Binding-site contacts:
Ligand atom C7 contacts residue PRO105 of chain 1.D at 3.9 Å (hydrophobic).
Ligand atom C4 contacts residue ASN107 of chain 1.D at 4.2 Å.
Ligand atom C2 contacts residue ASN107 of chain 1.D at 2.7 Å.
Ligand atom C7 contacts residue ASN107 of chain 1.D at 4.1 Å.
Ligand atom C3 contacts residue ASN107 of chain 1.D at 3.8 Å.
Ligand atom C7 contacts residue SER39 of chain 1.D at 4.3 Å.
Ligand atom O7 contacts residue PRO105 of chain 1.D at 2.9 Å.
Ligand atom C5 contacts residue ASN107 of chain 1.D at 3.5 Å.
Ligand atom C8 contacts residue SER39 of chain 1.D at 4.4 Å.
Ligand atom O7 contacts residue ASN107 of chain 1.D at 4.4 Å.
Ligand atom N2 contacts residue ASN107 of chain 1.D at 3.0 Å (h-bond).
Ligand atom C1 contacts residue ASN107 of chain 1.D at 1.4 Å.
Ligand atom N2 contacts residue PRO105 of chain 1.D at 4.2 Å.
Ligand atom O7 contacts residue SER39 of chain 1.D at 3.4 Å (h-bond).
Ligand atom O5 contacts residue ASN107 of chain 1.D at 2.4 Å (h-bond).

Sequence of chain 1.D:
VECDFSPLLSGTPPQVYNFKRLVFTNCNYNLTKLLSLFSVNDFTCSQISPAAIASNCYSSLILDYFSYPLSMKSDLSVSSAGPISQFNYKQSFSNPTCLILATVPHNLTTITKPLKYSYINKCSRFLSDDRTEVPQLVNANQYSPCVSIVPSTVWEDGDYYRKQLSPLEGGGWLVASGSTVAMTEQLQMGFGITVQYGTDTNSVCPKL

This protein binds this small molecule.
Small molecule (SMILES): CC(=O)N[C@@H]1[C@@H](O)[C@H](O)[C@@H](CO)O[C@H]1O